Sequence of chain 1.B:
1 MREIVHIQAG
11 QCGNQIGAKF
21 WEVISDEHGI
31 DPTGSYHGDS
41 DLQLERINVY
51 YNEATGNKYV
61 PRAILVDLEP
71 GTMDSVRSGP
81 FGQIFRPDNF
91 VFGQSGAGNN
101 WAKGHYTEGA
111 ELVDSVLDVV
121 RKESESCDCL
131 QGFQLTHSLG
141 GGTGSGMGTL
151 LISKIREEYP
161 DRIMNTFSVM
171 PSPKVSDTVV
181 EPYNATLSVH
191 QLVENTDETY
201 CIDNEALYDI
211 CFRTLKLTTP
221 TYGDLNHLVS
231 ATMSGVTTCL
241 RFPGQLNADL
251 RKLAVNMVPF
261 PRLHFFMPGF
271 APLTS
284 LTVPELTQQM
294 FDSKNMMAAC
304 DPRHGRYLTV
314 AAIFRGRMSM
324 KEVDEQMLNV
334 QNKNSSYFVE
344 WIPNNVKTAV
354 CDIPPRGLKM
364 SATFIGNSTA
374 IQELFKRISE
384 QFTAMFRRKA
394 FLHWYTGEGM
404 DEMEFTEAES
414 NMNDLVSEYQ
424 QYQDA

Sequence of chain 1.C:
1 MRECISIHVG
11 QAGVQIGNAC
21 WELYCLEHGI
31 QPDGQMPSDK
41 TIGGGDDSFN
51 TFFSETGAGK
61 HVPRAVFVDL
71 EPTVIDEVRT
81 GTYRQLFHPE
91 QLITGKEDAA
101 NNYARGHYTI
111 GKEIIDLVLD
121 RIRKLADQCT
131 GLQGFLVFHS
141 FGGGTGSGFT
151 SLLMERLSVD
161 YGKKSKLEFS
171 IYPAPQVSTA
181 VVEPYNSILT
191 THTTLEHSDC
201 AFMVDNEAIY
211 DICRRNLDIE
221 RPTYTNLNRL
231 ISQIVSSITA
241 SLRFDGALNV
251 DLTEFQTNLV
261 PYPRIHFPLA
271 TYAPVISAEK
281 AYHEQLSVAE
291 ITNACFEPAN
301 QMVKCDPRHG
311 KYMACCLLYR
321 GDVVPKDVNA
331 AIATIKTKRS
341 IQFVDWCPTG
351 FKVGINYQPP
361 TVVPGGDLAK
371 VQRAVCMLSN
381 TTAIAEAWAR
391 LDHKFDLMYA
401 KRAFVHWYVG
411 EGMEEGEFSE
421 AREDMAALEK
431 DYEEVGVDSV

Binding-site contacts:
Ligand atom CE2 contacts residue ILE265 of chain 1.C at 4.4 Å (hydrophobic).
Ligand atom OXT contacts residue TYR262 of chain 1.C at 4.0 Å.
Ligand atom CB contacts residue GLU434 of chain 1.C at 3.8 Å.
Ligand atom CB contacts residue VAL435 of chain 1.C at 3.9 Å (hydrophobic).
Ligand atom O contacts residue TYR262 of chain 1.C at 2.9 Å (h-bond).
Ligand atom OXT contacts residue ARG391 of chain 1.B at 3.3 Å (salt-bridge).
Ligand atom CZ contacts residue ASP431 of chain 1.C at 4.2 Å.
Ligand atom OH contacts residue ARG264 of chain 1.C at 4.4 Å.
Ligand atom CD2 contacts residue GLU434 of chain 1.C at 4.0 Å.
Ligand atom CG contacts residue GLU434 of chain 1.C at 4.0 Å.
Ligand atom CA contacts residue GLU434 of chain 1.C at 4.5 Å.
Ligand atom CD2 contacts residue VAL435 of chain 1.C at 3.3 Å (hydrophobic).
Ligand atom CZ contacts residue TYR262 of chain 1.C at 4.3 Å (hydrophobic).
Ligand atom N contacts residue ARG391 of chain 1.B at 3.8 Å.
Ligand atom CD1 contacts residue TYR262 of chain 1.C at 4.3 Å (hydrophobic).
Ligand atom CE2 contacts residue VAL435 of chain 1.C at 4.1 Å (hydrophobic).
Ligand atom C contacts residue ARG391 of chain 1.B at 3.8 Å.
Ligand atom OH contacts residue TYR262 of chain 1.C at 4.2 Å.
Ligand atom CD2 contacts residue ASP431 of chain 1.C at 3.6 Å.
Ligand atom O contacts residue ARG391 of chain 1.B at 3.1 Å (salt-bridge).
Ligand atom CG contacts residue VAL435 of chain 1.C at 3.9 Å (hydrophobic).
Ligand atom CE1 contacts residue TYR262 of chain 1.C at 4.1 Å (hydrophobic).
Ligand atom C contacts residue TYR262 of chain 1.C at 3.8 Å (hydrophobic).
Ligand atom OH contacts residue ASP431 of chain 1.C at 4.2 Å.
Ligand atom N contacts residue GLU434 of chain 1.C at 4.2 Å.
Ligand atom CE2 contacts residue ASP431 of chain 1.C at 3.7 Å.
Ligand atom CA contacts residue ARG391 of chain 1.B at 4.5 Å.

This small molecule binds to this protein.
Small molecule (SMILES): N[C@@H](Cc1ccc(O)cc1)C(=O)O